Binding-site contacts:
Ligand atom C5 contacts residue MET107 of chain 1.B at 4.3 Å (hydrophobic).
Ligand atom C1 contacts residue ASN75 of chain 1.B at 1.4 Å.
Ligand atom O7 contacts residue HIS74 of chain 1.B at 4.5 Å.
Ligand atom C7 contacts residue ASN75 of chain 1.B at 3.4 Å.
Ligand atom O6 contacts residue MET107 of chain 1.B at 3.8 Å.
Ligand atom O5 contacts residue MET107 of chain 1.B at 4.0 Å.
Ligand atom O7 contacts residue ASN75 of chain 1.B at 3.4 Å (h-bond).
Ligand atom C4 contacts residue ASN75 of chain 1.B at 4.3 Å.
Ligand atom C1 contacts residue LEU92 of chain 1.B at 4.0 Å (hydrophobic).
Ligand atom C3 contacts residue ASN75 of chain 1.B at 3.8 Å.
Ligand atom O5 contacts residue ASN75 of chain 1.B at 2.4 Å (h-bond).
Ligand atom C5 contacts residue ASN75 of chain 1.B at 3.7 Å.
Ligand atom O5 contacts residue LEU92 of chain 1.B at 4.0 Å.
Ligand atom C6 contacts residue MET107 of chain 1.B at 3.5 Å (hydrophobic).
Ligand atom C2 contacts residue ASN75 of chain 1.B at 2.5 Å.
Ligand atom N2 contacts residue ASN75 of chain 1.B at 2.9 Å (h-bond).

The small molecule below binds the protein below.
Small molecule (SMILES): CC(=O)N[C@@H]1[C@@H](O)[C@H](O)[C@@H](CO)O[C@H]1O

Sequence of chain 1.B:
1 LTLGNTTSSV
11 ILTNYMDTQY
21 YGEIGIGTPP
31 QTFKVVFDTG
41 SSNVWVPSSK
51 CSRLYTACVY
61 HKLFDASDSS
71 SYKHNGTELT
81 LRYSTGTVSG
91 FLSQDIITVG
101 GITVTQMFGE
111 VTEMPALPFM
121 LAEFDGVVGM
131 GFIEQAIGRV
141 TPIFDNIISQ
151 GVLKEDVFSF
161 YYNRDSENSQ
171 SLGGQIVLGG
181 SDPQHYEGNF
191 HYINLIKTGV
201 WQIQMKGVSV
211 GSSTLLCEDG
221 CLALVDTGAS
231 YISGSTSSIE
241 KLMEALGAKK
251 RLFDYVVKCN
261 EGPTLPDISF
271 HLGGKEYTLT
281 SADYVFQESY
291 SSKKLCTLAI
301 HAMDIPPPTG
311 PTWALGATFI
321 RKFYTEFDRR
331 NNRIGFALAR